This protein binds this small molecule.
Small molecule (SMILES): CC(=O)N[C@@H]1[C@@H](O)[C@H](O)[C@@H](CO)O[C@H]1O

Binding-site contacts:
Ligand atom C6 contacts residue SER177 of chain 1.A at 3.9 Å.
Ligand atom N2 contacts residue ASN311 of chain 1.A at 2.8 Å (h-bond).
Ligand atom C5 contacts residue ASN311 of chain 1.A at 3.6 Å.
Ligand atom C8 contacts residue ASN148 of chain 1.A at 4.4 Å.
Ligand atom O7 contacts residue ASN148 of chain 1.A at 3.8 Å.
Ligand atom O5 contacts residue SER177 of chain 1.A at 3.1 Å (h-bond).
Ligand atom C7 contacts residue ASN311 of chain 1.A at 2.9 Å.
Ligand atom O6 contacts residue SER177 of chain 1.A at 4.2 Å.
Ligand atom C3 contacts residue ASN311 of chain 1.A at 3.9 Å.
Ligand atom C2 contacts residue ASN311 of chain 1.A at 2.5 Å.
Ligand atom C4 contacts residue ASN311 of chain 1.A at 4.2 Å.
Ligand atom C1 contacts residue SER177 of chain 1.A at 3.9 Å.
Ligand atom C8 contacts residue ASN311 of chain 1.A at 3.5 Å.
Ligand atom O5 contacts residue ASN311 of chain 1.A at 2.2 Å (h-bond).
Ligand atom C1 contacts residue ASN311 of chain 1.A at 1.4 Å.
Ligand atom O7 contacts residue ASN311 of chain 1.A at 3.2 Å (h-bond).
Ligand atom C5 contacts residue SER177 of chain 1.A at 4.2 Å.
Ligand atom C7 contacts residue ASN148 of chain 1.A at 4.4 Å.
Ligand atom C8 contacts residue GLY149 of chain 1.A at 4.4 Å.

Sequence of chain 1.A:
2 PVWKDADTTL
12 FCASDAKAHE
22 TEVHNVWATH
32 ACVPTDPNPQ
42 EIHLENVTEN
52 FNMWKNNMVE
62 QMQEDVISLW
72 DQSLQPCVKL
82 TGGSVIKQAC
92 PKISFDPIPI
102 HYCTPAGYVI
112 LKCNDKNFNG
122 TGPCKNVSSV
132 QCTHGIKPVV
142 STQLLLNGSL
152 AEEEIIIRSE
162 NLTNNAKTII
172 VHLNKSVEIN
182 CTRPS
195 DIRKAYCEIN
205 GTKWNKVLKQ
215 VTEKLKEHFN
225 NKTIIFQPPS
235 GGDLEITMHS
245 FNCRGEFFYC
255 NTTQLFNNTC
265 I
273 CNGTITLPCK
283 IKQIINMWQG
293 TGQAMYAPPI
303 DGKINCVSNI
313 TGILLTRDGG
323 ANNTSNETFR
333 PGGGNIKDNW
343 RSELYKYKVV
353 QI